This protein binds this small molecule.
Small molecule (SMILES): COc1cc2c(Oc3ccc(NC(=O)C4(C(=O)Nc5ccc(F)cc5)CC4)cc3F)ccnc2cc1OCCCN1CCOCC1

Binding-site contacts:
Ligand atom C46 contacts residue ASP185 of chain 1.A at 3.2 Å.
Ligand atom C3 contacts residue MET123 of chain 1.A at 3.3 Å (hydrophobic).
Ligand atom C46 contacts residue LYS73 of chain 1.A at 3.6 Å.
Ligand atom C34 contacts residue MET94 of chain 1.A at 3.6 Å (hydrophobic).
Ligand atom C23 contacts residue MET123 of chain 1.A at 3.5 Å (hydrophobic).
Ligand atom O36 contacts residue LYS73 of chain 1.A at 2.8 Å (salt-bridge).
Ligand atom C8 contacts residue PRO121 of chain 1.A at 3.3 Å (hydrophobic).
Ligand atom O37 contacts residue ASP185 of chain 1.A at 3.0 Å (salt-bridge).
Ligand atom N22 contacts residue ASP185 of chain 1.A at 2.9 Å (salt-bridge).
Ligand atom C8 contacts residue ALA71 of chain 1.A at 3.3 Å (hydrophobic).
Ligand atom C46 contacts residue GLU90 of chain 1.A at 3.6 Å.
Ligand atom C23 contacts residue TYR122 of chain 1.A at 3.3 Å (hydrophobic).
Ligand atom N35 contacts residue MET94 of chain 1.A at 3.3 Å.
Ligand atom C33 contacts residue ASP185 of chain 1.A at 3.0 Å.
Ligand atom C41 contacts residue PHE97 of chain 1.A at 3.6 Å (hydrophobic).
Ligand atom C2 contacts residue ILE47 of chain 1.A at 3.5 Å (hydrophobic).
Ligand atom C24 contacts residue TYR122 of chain 1.A at 3.5 Å (hydrophobic).
Ligand atom F44 contacts residue LEU158 of chain 1.A at 3.0 Å.
Ligand atom C15 contacts residue PHE186 of chain 1.A at 3.5 Å (hydrophobic).
Ligand atom C1 contacts residue ILE47 of chain 1.A at 3.1 Å (hydrophobic).
Ligand atom C42 contacts residue PHE97 of chain 1.A at 3.6 Å (hydrophobic).
Ligand atom C32 contacts residue ASP185 of chain 1.A at 3.1 Å.
Ligand atom C16 contacts residue PHE186 of chain 1.A at 3.6 Å (hydrophobic).
Ligand atom F44 contacts residue HIS165 of chain 1.A at 3.6 Å.
Ligand atom F44 contacts residue VAL183 of chain 1.A at 3.6 Å.
Ligand atom C42 contacts residue VAL183 of chain 1.A at 3.4 Å (hydrophobic).
Ligand atom O14 contacts residue PHE186 of chain 1.A at 3.4 Å.
Ligand atom N7 contacts residue MET123 of chain 1.A at 2.9 Å (h-bond).
Ligand atom C45 contacts residue MET94 of chain 1.A at 3.5 Å (hydrophobic).
Ligand atom F21 contacts residue VAL55 of chain 1.A at 3.2 Å.
Ligand atom C9 contacts residue ALA71 of chain 1.A at 3.4 Å (hydrophobic).
Ligand atom C5 contacts residue MET174 of chain 1.A at 3.4 Å (hydrophobic).
Ligand atom O11 contacts residue ILE47 of chain 1.A at 3.2 Å.
Ligand atom C4 contacts residue MET174 of chain 1.A at 3.5 Å (hydrophobic).
Ligand atom C34 contacts residue ASP185 of chain 1.A at 3.0 Å.
Ligand atom C45 contacts residue GLU90 of chain 1.A at 3.4 Å.
Ligand atom O37 contacts residue ALA184 of chain 1.A at 3.5 Å.
Ligand atom C6 contacts residue ILE47 of chain 1.A at 3.5 Å (hydrophobic).
Ligand atom C8 contacts residue MET123 of chain 1.A at 3.6 Å (hydrophobic).
Ligand atom C39 contacts residue ASP185 of chain 1.A at 3.6 Å.

Sequence of chain 1.A:
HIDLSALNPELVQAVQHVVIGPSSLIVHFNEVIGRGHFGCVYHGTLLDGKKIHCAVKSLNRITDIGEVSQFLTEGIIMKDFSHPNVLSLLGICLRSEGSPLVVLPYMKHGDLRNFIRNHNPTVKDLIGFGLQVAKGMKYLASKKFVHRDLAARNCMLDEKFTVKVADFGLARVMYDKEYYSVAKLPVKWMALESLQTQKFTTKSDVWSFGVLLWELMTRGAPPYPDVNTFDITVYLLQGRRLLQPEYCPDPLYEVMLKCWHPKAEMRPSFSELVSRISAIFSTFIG